Sequence of chain 1.C:
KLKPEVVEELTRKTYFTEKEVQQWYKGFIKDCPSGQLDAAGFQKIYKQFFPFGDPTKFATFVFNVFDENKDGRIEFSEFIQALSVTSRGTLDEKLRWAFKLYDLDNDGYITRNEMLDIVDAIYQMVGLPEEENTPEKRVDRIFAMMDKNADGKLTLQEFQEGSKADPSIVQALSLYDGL

Binding-site contacts:
Ligand atom C2' contacts residue EDO1 of chain 1.Z at 3.6 Å.
Ligand atom C4' contacts residue P2G1 of chain 1.BA at 3.6 Å.
Ligand atom O2' contacts residue EDO1 of chain 1.Z at 3.5 Å (h-bond).
Ligand atom C4' contacts residue PHE64 of chain 1.C at 3.8 Å (hydrophobic).
Ligand atom C5' contacts residue PHE64 of chain 1.C at 4.4 Å (hydrophobic).
Ligand atom C4' contacts residue EDO1 of chain 1.Z at 4.5 Å.
Ligand atom C2' contacts residue PG41 of chain 1.X at 3.9 Å.
Ligand atom O2' contacts residue PG41 of chain 1.X at 3.6 Å (h-bond).
Ligand atom O2' contacts residue LEU107 of chain 1.C at 3.9 Å.
Ligand atom C2' contacts residue TYR108 of chain 1.C at 4.4 Å (hydrophobic).
Ligand atom C2' contacts residue PHE64 of chain 1.C at 4.0 Å (hydrophobic).
Ligand atom O4' contacts residue PG41 of chain 1.X at 4.2 Å.
Ligand atom O2' contacts residue TYR108 of chain 1.C at 4.4 Å.
Ligand atom O2' contacts residue P2G1 of chain 1.BA at 4.4 Å.
Ligand atom C1' contacts residue P2G1 of chain 1.BA at 4.1 Å.
Ligand atom C1' contacts residue PG41 of chain 1.X at 3.2 Å.
Ligand atom O4' contacts residue P2G1 of chain 1.BA at 3.4 Å (h-bond).
Ligand atom O5' contacts residue MET131 of chain 1.C at 4.0 Å.
Ligand atom C2' contacts residue LEU107 of chain 1.C at 4.3 Å (hydrophobic).
Ligand atom C2' contacts residue P2G1 of chain 1.BA at 4.5 Å.
Ligand atom C5' contacts residue P2G1 of chain 1.BA at 3.8 Å.
Ligand atom O5' contacts residue ILE128 of chain 1.C at 4.4 Å.
Ligand atom C5' contacts residue MET131 of chain 1.C at 3.9 Å (hydrophobic).

The small molecule below binds the protein below.
Small molecule (SMILES): Nc1nc2c(ncn2[C@@H]2O[C@H](CO)[C@H]3O[C@H](P(=O)(O)O)O[C@H]32)c(=O)[nH]1